This protein binds this small molecule.
Small molecule (SMILES): CC(=O)N[C@@H]1[C@@H](O)[C@H](O)[C@@H](CO)O[C@H]1O

Sequence of chain 1.I:
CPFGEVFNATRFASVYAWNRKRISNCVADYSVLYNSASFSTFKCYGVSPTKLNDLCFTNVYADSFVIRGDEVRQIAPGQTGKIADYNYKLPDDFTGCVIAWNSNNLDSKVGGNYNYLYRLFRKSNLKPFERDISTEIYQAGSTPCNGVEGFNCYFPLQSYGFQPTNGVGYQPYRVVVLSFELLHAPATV

Binding-site contacts:
Ligand atom C2 contacts residue ASN25 of chain 1.I at 2.5 Å.
Ligand atom O5 contacts residue ASN25 of chain 1.I at 2.4 Å (h-bond).
Ligand atom N2 contacts residue ASN25 of chain 1.I at 3.0 Å (h-bond).
Ligand atom C3 contacts residue ASN25 of chain 1.I at 3.8 Å.
Ligand atom O7 contacts residue GLY21 of chain 1.I at 3.1 Å.
Ligand atom C7 contacts residue GLY21 of chain 1.I at 4.1 Å.
Ligand atom C8 contacts residue PHE24 of chain 1.I at 4.0 Å (hydrophobic).
Ligand atom C8 contacts residue PHE20 of chain 1.I at 4.5 Å (hydrophobic).
Ligand atom C5 contacts residue ASN25 of chain 1.I at 3.7 Å.
Ligand atom C7 contacts residue ASN25 of chain 1.I at 3.1 Å.
Ligand atom C8 contacts residue LEU50 of chain 1.I at 3.7 Å (hydrophobic).
Ligand atom C8 contacts residue GLY21 of chain 1.I at 4.3 Å.
Ligand atom O7 contacts residue ASN25 of chain 1.I at 2.8 Å (h-bond).
Ligand atom C8 contacts residue ASN25 of chain 1.I at 4.3 Å.
Ligand atom C1 contacts residue ASN25 of chain 1.I at 1.4 Å.
Ligand atom C4 contacts residue ASN25 of chain 1.I at 4.2 Å.